The protein below binds the small molecule below.
Small molecule (SMILES): Nc1ncnc2c1ncn2[C@@H]1O[C@H](CO[P](=O)(O)O[P](=O)(O)CP(=O)(O)O)[C@@H](O)[C@H]1O

Sequence of chain 1.A:
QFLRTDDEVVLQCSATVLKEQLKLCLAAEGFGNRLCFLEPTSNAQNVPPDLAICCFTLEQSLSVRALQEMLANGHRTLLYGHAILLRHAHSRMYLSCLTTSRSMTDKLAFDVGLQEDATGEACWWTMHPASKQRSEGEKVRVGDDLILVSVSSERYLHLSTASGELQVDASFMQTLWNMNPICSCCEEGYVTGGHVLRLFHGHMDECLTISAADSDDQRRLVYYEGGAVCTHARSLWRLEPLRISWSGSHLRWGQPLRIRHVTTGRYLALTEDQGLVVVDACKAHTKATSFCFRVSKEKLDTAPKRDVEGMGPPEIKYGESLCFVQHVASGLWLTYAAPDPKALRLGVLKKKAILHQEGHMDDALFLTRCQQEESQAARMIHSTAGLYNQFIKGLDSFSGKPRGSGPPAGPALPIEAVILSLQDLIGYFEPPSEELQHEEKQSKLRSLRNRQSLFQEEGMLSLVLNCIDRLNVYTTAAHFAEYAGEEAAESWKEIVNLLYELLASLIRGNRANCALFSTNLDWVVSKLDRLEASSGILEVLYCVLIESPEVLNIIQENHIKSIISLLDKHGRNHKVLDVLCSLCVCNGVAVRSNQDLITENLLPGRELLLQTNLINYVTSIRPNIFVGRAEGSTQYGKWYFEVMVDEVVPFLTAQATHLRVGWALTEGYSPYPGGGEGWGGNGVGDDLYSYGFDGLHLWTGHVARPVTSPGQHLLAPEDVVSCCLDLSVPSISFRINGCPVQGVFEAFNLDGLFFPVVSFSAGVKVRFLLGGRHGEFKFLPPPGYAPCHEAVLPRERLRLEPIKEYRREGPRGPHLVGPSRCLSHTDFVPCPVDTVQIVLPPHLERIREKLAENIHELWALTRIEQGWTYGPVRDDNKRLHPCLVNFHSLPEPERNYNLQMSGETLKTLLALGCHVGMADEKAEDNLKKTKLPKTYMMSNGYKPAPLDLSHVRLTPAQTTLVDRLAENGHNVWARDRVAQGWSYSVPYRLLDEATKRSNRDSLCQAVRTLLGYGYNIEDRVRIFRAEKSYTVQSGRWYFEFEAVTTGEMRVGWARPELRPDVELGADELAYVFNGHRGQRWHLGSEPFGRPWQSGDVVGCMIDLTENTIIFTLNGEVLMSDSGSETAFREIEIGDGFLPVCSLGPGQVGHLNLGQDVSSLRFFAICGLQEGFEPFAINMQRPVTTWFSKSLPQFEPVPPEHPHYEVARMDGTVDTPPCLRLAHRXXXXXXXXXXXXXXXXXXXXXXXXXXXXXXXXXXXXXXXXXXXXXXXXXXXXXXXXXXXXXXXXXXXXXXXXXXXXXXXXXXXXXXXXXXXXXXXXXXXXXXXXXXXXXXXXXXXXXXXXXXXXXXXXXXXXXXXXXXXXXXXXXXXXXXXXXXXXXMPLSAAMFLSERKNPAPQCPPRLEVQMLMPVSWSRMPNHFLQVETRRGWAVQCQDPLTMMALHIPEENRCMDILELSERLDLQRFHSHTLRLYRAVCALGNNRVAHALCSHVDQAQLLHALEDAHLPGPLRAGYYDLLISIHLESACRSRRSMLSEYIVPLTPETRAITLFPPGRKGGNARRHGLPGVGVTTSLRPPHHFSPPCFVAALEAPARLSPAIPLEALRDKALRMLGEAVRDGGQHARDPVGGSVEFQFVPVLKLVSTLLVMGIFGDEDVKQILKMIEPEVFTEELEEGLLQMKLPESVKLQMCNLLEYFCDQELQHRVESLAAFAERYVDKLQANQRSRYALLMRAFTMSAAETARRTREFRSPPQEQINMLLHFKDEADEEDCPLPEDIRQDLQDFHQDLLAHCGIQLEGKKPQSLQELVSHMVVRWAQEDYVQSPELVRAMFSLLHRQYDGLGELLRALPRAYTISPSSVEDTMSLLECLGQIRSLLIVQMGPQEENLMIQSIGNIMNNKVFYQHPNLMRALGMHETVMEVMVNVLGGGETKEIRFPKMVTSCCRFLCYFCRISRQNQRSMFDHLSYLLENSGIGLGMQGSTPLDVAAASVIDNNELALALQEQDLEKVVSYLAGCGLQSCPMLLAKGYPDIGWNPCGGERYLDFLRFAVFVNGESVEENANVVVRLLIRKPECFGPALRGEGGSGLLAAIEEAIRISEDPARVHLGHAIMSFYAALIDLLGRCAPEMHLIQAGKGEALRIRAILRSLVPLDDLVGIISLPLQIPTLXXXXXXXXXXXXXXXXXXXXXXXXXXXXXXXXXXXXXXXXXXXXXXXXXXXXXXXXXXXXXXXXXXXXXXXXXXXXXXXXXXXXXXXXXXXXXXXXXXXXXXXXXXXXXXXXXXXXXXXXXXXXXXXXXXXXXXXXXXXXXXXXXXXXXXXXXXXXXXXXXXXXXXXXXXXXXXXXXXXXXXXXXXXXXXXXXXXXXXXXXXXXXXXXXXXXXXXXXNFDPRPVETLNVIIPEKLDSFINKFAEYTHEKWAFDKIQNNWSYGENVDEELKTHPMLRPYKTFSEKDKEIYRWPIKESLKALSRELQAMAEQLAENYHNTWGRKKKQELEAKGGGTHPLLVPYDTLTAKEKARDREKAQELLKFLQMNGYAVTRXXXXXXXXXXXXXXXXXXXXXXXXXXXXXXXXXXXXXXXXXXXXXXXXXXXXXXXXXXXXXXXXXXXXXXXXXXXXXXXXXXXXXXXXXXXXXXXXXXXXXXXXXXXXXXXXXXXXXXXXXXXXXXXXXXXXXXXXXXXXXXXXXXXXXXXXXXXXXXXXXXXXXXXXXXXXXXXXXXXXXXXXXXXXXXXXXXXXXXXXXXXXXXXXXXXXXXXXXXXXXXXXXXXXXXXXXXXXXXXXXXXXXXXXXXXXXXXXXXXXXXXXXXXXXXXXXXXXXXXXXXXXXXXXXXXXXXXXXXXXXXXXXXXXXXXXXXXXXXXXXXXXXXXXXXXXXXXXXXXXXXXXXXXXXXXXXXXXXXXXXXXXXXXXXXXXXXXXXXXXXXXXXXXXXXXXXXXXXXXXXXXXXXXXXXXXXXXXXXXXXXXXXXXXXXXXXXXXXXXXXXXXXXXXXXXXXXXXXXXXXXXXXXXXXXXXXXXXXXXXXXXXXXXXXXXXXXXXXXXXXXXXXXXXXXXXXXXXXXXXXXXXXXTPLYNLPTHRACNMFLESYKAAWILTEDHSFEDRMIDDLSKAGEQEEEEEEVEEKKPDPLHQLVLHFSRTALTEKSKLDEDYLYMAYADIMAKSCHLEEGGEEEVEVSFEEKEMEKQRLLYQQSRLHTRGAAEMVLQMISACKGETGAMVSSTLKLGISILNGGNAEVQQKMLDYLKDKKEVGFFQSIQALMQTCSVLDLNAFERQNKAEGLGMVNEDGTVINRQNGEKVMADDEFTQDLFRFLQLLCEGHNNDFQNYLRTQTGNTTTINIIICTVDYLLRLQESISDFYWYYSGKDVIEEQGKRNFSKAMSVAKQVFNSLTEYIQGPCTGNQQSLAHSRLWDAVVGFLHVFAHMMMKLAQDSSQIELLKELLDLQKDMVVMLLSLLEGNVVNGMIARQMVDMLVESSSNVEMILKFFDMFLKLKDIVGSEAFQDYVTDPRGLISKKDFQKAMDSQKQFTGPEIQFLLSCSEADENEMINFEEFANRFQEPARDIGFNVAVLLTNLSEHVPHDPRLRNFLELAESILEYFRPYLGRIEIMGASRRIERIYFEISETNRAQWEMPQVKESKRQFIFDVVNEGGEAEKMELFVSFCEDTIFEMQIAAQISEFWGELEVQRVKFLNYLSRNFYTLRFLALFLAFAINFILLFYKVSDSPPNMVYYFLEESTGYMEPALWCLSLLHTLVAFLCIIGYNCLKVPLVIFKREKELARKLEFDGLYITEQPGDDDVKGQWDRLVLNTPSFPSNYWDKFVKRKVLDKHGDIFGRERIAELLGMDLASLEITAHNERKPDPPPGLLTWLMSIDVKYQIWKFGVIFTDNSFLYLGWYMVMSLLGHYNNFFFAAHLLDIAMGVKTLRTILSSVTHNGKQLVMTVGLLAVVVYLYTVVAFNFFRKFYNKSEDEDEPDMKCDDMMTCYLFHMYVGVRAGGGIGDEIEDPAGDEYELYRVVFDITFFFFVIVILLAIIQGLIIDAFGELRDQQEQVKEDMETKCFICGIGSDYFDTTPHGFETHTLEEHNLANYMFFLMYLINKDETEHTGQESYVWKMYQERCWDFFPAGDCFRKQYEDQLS

Binding-site contacts:
Ligand atom N1 contacts residue THR4979 of chain 1.A at 4.5 Å.
Ligand atom PA contacts residue ARG4215 of chain 1.A at 3.5 Å.
Ligand atom C6 contacts residue CYS4958 of chain 1.A at 4.2 Å (hydrophobic).
Ligand atom N7 contacts residue LEU4985 of chain 1.A at 3.8 Å.
Ligand atom C8 contacts residue ASN4984 of chain 1.A at 4.3 Å.
Ligand atom C2 contacts residue THR4979 of chain 1.A at 4.4 Å.
Ligand atom N1 contacts residue PHE4959 of chain 1.A at 3.7 Å.
Ligand atom N6 contacts residue ASN4984 of chain 1.A at 3.2 Å (h-bond).
Ligand atom N6 contacts residue ILE4960 of chain 1.A at 3.7 Å.
Ligand atom N1 contacts residue CYS4958 of chain 1.A at 3.3 Å (h-bond).
Ligand atom C6 contacts residue ASN4984 of chain 1.A at 3.8 Å.
Ligand atom O5' contacts residue LYS4214 of chain 1.A at 4.2 Å.
Ligand atom N6 contacts residue PHE4959 of chain 1.A at 4.4 Å.
Ligand atom N7 contacts residue ASN4984 of chain 1.A at 3.1 Å (h-bond).
Ligand atom O1B contacts residue ARG4215 of chain 1.A at 3.7 Å.
Ligand atom C6 contacts residue PHE4959 of chain 1.A at 4.3 Å (hydrophobic).
Ligand atom O2A contacts residue LYS4211 of chain 1.A at 4.3 Å.
Ligand atom N6 contacts residue CYS4958 of chain 1.A at 4.1 Å.
Ligand atom C1' contacts residue MET4954 of chain 1.A at 4.5 Å (hydrophobic).
Ligand atom C2 contacts residue PHE4959 of chain 1.A at 3.7 Å (hydrophobic).
Ligand atom O1G contacts residue LYS4211 of chain 1.A at 4.5 Å.
Ligand atom C5 contacts residue LEU4985 of chain 1.A at 4.2 Å (hydrophobic).
Ligand atom O5' contacts residue ARG4215 of chain 1.A at 4.2 Å.
Ligand atom O2A contacts residue LYS4214 of chain 1.A at 4.2 Å.
Ligand atom O1A contacts residue ARG4215 of chain 1.A at 3.0 Å (salt-bridge).
Ligand atom N6 contacts residue HIS4983 of chain 1.A at 2.4 Å (h-bond).
Ligand atom C6 contacts residue LEU4985 of chain 1.A at 4.1 Å (hydrophobic).
Ligand atom O2A contacts residue ARG4215 of chain 1.A at 2.5 Å (salt-bridge).
Ligand atom O1G contacts residue ARG4215 of chain 1.A at 4.3 Å.
Ligand atom C2 contacts residue CYS4958 of chain 1.A at 3.5 Å (hydrophobic).
Ligand atom C5 contacts residue ASN4984 of chain 1.A at 3.8 Å.
Ligand atom N6 contacts residue LEU4985 of chain 1.A at 3.5 Å.
Ligand atom C6 contacts residue HIS4983 of chain 1.A at 3.7 Å.
Ligand atom N1 contacts residue HIS4983 of chain 1.A at 4.2 Å.